Sequence of chain 1.B:
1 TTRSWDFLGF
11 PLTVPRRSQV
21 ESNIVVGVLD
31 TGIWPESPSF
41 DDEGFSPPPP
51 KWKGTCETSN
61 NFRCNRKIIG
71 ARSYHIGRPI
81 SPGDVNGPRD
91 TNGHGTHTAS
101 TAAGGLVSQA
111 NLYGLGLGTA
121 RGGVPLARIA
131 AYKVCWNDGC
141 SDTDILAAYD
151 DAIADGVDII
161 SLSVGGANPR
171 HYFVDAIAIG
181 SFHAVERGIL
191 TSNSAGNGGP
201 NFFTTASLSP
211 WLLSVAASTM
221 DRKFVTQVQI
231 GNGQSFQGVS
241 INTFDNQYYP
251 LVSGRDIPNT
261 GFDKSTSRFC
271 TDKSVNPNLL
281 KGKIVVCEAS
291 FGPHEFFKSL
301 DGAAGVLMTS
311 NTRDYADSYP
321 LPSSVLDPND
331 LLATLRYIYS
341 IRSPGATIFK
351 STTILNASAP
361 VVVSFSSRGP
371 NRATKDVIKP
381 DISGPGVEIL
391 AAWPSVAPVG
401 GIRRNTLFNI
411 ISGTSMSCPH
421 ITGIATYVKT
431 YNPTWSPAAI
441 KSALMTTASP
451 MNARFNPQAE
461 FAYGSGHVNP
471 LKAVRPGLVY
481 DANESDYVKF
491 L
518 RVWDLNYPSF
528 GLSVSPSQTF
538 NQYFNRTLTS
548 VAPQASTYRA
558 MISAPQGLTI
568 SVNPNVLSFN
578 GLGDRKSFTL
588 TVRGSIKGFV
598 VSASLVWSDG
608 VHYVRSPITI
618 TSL

Binding-site contacts:
Ligand atom C1 contacts residue ASN356 of chain 1.B at 1.4 Å.
Ligand atom O6 contacts residue ASP314 of chain 1.B at 3.2 Å (salt-bridge).
Ligand atom O6 contacts residue ARG313 of chain 1.B at 2.7 Å (salt-bridge).
Ligand atom O6 contacts residue PRO457 of chain 1.B at 4.0 Å.
Ligand atom O7 contacts residue LYS223 of chain 1.B at 3.4 Å (salt-bridge).
Ligand atom C6 contacts residue ASN311 of chain 1.B at 3.7 Å.
Ligand atom C4 contacts residue PRO457 of chain 1.B at 3.6 Å (hydrophobic).
Ligand atom N2 contacts residue ASN356 of chain 1.B at 2.8 Å (h-bond).
Ligand atom O6 contacts residue PHE455 of chain 1.B at 4.1 Å.
Ligand atom C3 contacts residue ASN311 of chain 1.B at 3.8 Å.
Ligand atom O6 contacts residue ASN311 of chain 1.B at 4.2 Å.
Ligand atom C2 contacts residue ASN311 of chain 1.B at 3.3 Å.
Ligand atom C6 contacts residue VAL361 of chain 1.B at 4.1 Å (hydrophobic).
Ligand atom C7 contacts residue LYS223 of chain 1.B at 3.4 Å.
Ligand atom O4 contacts residue ASN311 of chain 1.B at 4.0 Å.
Ligand atom C6 contacts residue ARG313 of chain 1.B at 3.6 Å.
Ligand atom O4 contacts residue PRO457 of chain 1.B at 3.4 Å.
Ligand atom C7 contacts residue ASN356 of chain 1.B at 3.5 Å.
Ligand atom O2 contacts residue PHE455 of chain 1.B at 4.1 Å.
Ligand atom O3 contacts residue ASN311 of chain 1.B at 2.7 Å (h-bond).
Ligand atom O5 contacts residue ASN356 of chain 1.B at 2.4 Å (h-bond).
Ligand atom C3 contacts residue ASN356 of chain 1.B at 3.8 Å.
Ligand atom O6 contacts residue THR312 of chain 1.B at 3.8 Å.
Ligand atom C4 contacts residue ASN356 of chain 1.B at 4.2 Å.
Ligand atom O2 contacts residue THR312 of chain 1.B at 2.8 Å (h-bond).
Ligand atom C1 contacts residue ASN311 of chain 1.B at 4.0 Å.
Ligand atom O2 contacts residue ASN311 of chain 1.B at 3.9 Å.
Ligand atom C8 contacts residue ILE354 of chain 1.B at 3.2 Å (hydrophobic).
Ligand atom O3 contacts residue PRO457 of chain 1.B at 4.0 Å.
Ligand atom C8 contacts residue LYS223 of chain 1.B at 3.0 Å.
Ligand atom O3 contacts residue ARG313 of chain 1.B at 3.2 Å (salt-bridge).
Ligand atom O6 contacts residue THR219 of chain 1.B at 4.2 Å.
Ligand atom C8 contacts residue PHE455 of chain 1.B at 3.1 Å (hydrophobic).
Ligand atom C2 contacts residue THR312 of chain 1.B at 3.8 Å.
Ligand atom C5 contacts residue ASN356 of chain 1.B at 3.7 Å.
Ligand atom C2 contacts residue ASN356 of chain 1.B at 2.4 Å.
Ligand atom C8 contacts residue ASN356 of chain 1.B at 3.3 Å.
Ligand atom O3 contacts residue THR312 of chain 1.B at 4.3 Å.
Ligand atom O6 contacts residue ARG454 of chain 1.B at 4.0 Å.
Ligand atom O2 contacts residue PRO457 of chain 1.B at 4.2 Å.

This protein binds this small molecule.
Small molecule (SMILES): CC(=O)N[C@H]1[C@H](O[C@H]2[C@H](O[C@@H]3O[C@@H](C)[C@@H](O)[C@@H](O)[C@@H]3O)[C@@H](NC(C)=O)CO[C@@H]2CO)O[C@H](CO)[C@@H](O[C@@H]2O[C@H](CO[C@H]3O[C@H](CO)[C@@H](O)[C@H](O)[C@@H]3O)[C@@H](O)[C@H](O)[C@@H]2O)[C@@H]1O